Binding-site contacts:
Ligand atom C5 contacts residue ASN259 of chain 1.E at 3.6 Å.
Ligand atom O5 contacts residue THR116 of chain 1.D at 3.8 Å.
Ligand atom O6 contacts residue THR116 of chain 1.D at 3.2 Å (h-bond).
Ligand atom C1 contacts residue ASN259 of chain 1.E at 1.4 Å.
Ligand atom O7 contacts residue ASN259 of chain 1.E at 2.7 Å (h-bond).
Ligand atom C4 contacts residue ASN259 of chain 1.E at 4.1 Å.
Ligand atom C8 contacts residue ASN259 of chain 1.E at 4.4 Å.
Ligand atom C6 contacts residue LYS115 of chain 1.D at 4.3 Å.
Ligand atom O6 contacts residue LYS115 of chain 1.D at 3.5 Å (salt-bridge).
Ligand atom N2 contacts residue ASN259 of chain 1.E at 3.0 Å (h-bond).
Ligand atom C2 contacts residue ASN259 of chain 1.E at 2.4 Å.
Ligand atom O6 contacts residue ASN259 of chain 1.E at 4.4 Å.
Ligand atom O7 contacts residue GLU117 of chain 1.D at 4.3 Å.
Ligand atom C6 contacts residue THR116 of chain 1.D at 4.5 Å.
Ligand atom C7 contacts residue ASN259 of chain 1.E at 3.1 Å.
Ligand atom C3 contacts residue ASN259 of chain 1.E at 3.7 Å.
Ligand atom O7 contacts residue LYS181 of chain 1.D at 4.3 Å.
Ligand atom O5 contacts residue ASN259 of chain 1.E at 2.3 Å (h-bond).

Sequence of chain 1.D:
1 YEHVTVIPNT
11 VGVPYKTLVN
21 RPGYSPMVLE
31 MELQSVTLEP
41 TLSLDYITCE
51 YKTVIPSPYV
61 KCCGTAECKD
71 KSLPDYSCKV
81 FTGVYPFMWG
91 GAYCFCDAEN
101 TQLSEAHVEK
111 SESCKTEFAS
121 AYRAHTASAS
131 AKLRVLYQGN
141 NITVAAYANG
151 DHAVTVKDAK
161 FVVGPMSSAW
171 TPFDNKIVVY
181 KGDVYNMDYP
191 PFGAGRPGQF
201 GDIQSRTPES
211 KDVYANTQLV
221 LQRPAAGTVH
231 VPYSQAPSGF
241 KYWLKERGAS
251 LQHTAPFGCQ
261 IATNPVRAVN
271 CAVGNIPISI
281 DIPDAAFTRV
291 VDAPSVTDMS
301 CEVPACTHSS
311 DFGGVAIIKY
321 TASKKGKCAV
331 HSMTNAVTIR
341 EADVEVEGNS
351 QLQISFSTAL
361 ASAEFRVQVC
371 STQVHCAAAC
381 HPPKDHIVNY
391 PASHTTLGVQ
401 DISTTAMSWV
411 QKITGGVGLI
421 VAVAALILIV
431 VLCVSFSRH

Sequence of chain 1.E:
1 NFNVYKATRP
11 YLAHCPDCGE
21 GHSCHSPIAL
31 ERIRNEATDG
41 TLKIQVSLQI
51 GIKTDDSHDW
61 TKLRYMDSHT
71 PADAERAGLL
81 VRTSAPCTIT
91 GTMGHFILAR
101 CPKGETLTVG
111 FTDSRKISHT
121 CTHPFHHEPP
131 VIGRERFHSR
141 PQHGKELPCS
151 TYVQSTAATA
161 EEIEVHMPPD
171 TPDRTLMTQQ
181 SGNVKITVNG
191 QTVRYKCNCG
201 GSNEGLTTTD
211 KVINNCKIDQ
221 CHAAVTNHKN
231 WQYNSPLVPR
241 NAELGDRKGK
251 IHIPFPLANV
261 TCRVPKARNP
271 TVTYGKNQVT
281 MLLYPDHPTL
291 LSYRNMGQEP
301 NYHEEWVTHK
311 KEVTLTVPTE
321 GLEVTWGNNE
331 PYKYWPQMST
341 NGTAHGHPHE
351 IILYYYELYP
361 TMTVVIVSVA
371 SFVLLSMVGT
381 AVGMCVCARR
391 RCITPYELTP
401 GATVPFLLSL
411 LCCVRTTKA

A small-molecule ligand and the protein it binds are described below.
Small molecule (SMILES): CC(=O)N[C@@H]1[C@@H](O)[C@H](O)[C@@H](CO)O[C@H]1O